Sequence of chain 1.A:
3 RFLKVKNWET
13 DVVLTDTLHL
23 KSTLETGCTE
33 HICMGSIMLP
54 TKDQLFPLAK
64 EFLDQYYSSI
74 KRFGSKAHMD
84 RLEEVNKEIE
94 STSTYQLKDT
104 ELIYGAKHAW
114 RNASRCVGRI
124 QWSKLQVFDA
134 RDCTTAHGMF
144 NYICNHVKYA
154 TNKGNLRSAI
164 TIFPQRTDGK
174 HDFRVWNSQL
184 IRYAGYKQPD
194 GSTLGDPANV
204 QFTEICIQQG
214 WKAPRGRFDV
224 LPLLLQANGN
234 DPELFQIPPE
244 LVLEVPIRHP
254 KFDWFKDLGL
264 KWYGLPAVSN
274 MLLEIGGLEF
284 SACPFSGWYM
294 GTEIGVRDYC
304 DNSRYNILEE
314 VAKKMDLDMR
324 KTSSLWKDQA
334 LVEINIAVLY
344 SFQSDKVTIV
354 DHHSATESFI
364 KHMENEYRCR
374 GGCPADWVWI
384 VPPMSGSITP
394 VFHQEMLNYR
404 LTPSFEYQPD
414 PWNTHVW

Binding-site contacts:
Ligand atom C11 contacts residue GLN182 of chain 1.B at 3.4 Å.
Ligand atom C07 contacts residue TRP10 of chain 1.A at 3.6 Å (hydrophobic).
Ligand atom C08 contacts residue HEM1 of chain 1.H at 3.6 Å.
Ligand atom N1' contacts residue H4B1 of chain 1.I at 2.9 Å (h-bond).
Ligand atom C21 contacts residue GLU296 of chain 1.B at 3.4 Å.
Ligand atom C10 contacts residue GLN182 of chain 1.B at 3.4 Å.
Ligand atom F23 contacts residue GLU296 of chain 1.B at 2.2 Å.
Ligand atom F16 contacts residue GLU296 of chain 1.B at 3.2 Å.
Ligand atom C23 contacts residue GLU296 of chain 1.B at 2.9 Å.
Ligand atom C5' contacts residue TRP382 of chain 1.B at 3.6 Å (hydrophobic).
Ligand atom N02 contacts residue ARG118 of chain 1.B at 3.5 Å (salt-bridge).
Ligand atom N12 contacts residue HEM1 of chain 1.H at 3.1 Å (h-bond).
Ligand atom N1' contacts residue HEM1 of chain 1.H at 2.7 Å (h-bond).
Ligand atom O09 contacts residue HEM1 of chain 1.H at 3.3 Å (h-bond).
Ligand atom C13 contacts residue GLU296 of chain 1.B at 3.5 Å.
Ligand atom C24 contacts residue TRP291 of chain 1.B at 3.4 Å (hydrophobic).
Ligand atom F23 contacts residue TRP291 of chain 1.B at 2.9 Å.
Ligand atom CL25 contacts residue HEM1 of chain 1.H at 3.5 Å.
Ligand atom C2' contacts residue HEM1 of chain 1.H at 3.6 Å.
Ligand atom N01 contacts residue HEM1 of chain 1.H at 2.5 Å (h-bond).
Ligand atom N02 contacts residue HEM1 of chain 1.H at 2.8 Å (h-bond).
Ligand atom C21 contacts residue PRO269 of chain 1.B at 3.6 Å (hydrophobic).
Ligand atom F23 contacts residue HEM1 of chain 1.H at 3.3 Å.
Ligand atom F23 contacts residue TYR292 of chain 1.B at 3.6 Å.
Ligand atom C03 contacts residue MET40 of chain 1.B at 3.6 Å (hydrophobic).
Ligand atom C14 contacts residue GLU296 of chain 1.B at 3.5 Å.
Ligand atom CL25 contacts residue GLY290 of chain 1.B at 3.1 Å.
Ligand atom F15 contacts residue VAL271 of chain 1.B at 3.1 Å.
Ligand atom C5' contacts residue H4B1 of chain 1.I at 3.3 Å.
Ligand atom C26 contacts residue PRO269 of chain 1.B at 3.6 Å (hydrophobic).
Ligand atom C13 contacts residue HEM1 of chain 1.H at 3.4 Å.
Ligand atom C5' contacts residue HEM1 of chain 1.H at 3.0 Å.
Ligand atom C22 contacts residue GLU296 of chain 1.B at 2.6 Å.
Ligand atom C03 contacts residue TYR410 of chain 1.B at 3.6 Å (hydrophobic).
Ligand atom C23 contacts residue TRP291 of chain 1.B at 3.5 Å (hydrophobic).
Ligand atom C06 contacts residue HEM1 of chain 1.H at 3.5 Å.
Ligand atom F16 contacts residue TYR292 of chain 1.B at 3.6 Å.
Ligand atom C24 contacts residue HEM1 of chain 1.H at 3.5 Å.
Ligand atom F23 contacts residue MET293 of chain 1.B at 3.5 Å.
Ligand atom C02 contacts residue HEM1 of chain 1.H at 3.3 Å.

Sequence of chain 1.B:
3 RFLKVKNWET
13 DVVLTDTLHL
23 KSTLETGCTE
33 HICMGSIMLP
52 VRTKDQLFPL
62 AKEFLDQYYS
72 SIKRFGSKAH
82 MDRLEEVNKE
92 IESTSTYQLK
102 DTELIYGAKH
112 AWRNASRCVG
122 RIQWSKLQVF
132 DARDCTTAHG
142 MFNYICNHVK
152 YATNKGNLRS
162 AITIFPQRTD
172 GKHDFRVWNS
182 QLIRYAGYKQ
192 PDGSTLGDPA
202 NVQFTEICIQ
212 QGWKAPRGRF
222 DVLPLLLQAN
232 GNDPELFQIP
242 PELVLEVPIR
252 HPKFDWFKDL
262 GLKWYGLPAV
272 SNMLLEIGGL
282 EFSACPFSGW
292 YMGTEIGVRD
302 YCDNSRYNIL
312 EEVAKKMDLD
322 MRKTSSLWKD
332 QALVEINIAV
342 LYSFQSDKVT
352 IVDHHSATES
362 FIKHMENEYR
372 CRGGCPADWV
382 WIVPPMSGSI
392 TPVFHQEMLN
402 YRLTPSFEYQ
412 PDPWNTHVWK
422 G

The small molecule below binds the protein below.
Small molecule (SMILES): Cc1cc(N)nc(C[C@@H]2CNC[C@@H]2OCCNCC(F)(F)c2cc(F)cc(Cl)c2)c1